Sequence of chain 1.A:
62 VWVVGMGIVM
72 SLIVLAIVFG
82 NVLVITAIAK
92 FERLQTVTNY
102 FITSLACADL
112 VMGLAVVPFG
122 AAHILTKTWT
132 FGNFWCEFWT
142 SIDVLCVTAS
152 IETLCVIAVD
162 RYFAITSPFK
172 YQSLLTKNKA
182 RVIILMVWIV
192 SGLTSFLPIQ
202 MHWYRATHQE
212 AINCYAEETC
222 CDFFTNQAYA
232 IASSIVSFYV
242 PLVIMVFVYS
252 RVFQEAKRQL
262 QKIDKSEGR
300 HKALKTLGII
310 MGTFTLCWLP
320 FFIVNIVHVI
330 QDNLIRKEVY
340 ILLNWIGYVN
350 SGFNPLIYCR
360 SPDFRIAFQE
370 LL

A protein and the small-molecule ligand that binds it are described below.
Small molecule (SMILES): CN[C@@H]1CCc2c(ccc(O)c2O)[C@H]1O

Binding-site contacts:
Ligand atom CAI contacts residue ASN343 of chain 1.A at 3.6 Å.
Ligand atom OAL contacts residue PHE321 of chain 1.A at 4.2 Å.
Ligand atom OAL contacts residue SER234 of chain 1.A at 2.4 Å (h-bond).
Ligand atom CAH contacts residue TYR339 of chain 1.A at 3.7 Å (hydrophobic).
Ligand atom CAC contacts residue SER234 of chain 1.A at 3.5 Å.
Ligand atom OAM contacts residue ASP144 of chain 1.A at 2.3 Å (salt-bridge).
Ligand atom CAA contacts residue ASP144 of chain 1.A at 4.3 Å.
Ligand atom NAN contacts residue ASN343 of chain 1.A at 3.0 Å (h-bond).
Ligand atom CAO contacts residue TYR347 of chain 1.A at 4.4 Å (hydrophobic).
Ligand atom CAJ contacts residue PHE320 of chain 1.A at 3.7 Å (hydrophobic).
Ligand atom CAH contacts residue PHE224 of chain 1.A at 3.5 Å (hydrophobic).
Ligand atom OAL contacts residue VAL145 of chain 1.A at 4.2 Å.
Ligand atom CAD contacts residue SER234 of chain 1.A at 3.8 Å.
Ligand atom NAN contacts residue TYR347 of chain 1.A at 4.2 Å.
Ligand atom NAN contacts residue ASP144 of chain 1.A at 3.4 Å (salt-bridge).
Ligand atom CAF contacts residue ASP144 of chain 1.A at 4.1 Å.
Ligand atom OAK contacts residue SER234 of chain 1.A at 3.2 Å (h-bond).
Ligand atom CAJ contacts residue ASP144 of chain 1.A at 3.3 Å.
Ligand atom OAK contacts residue ASN324 of chain 1.A at 4.1 Å.
Ligand atom CAG contacts residue TYR339 of chain 1.A at 3.8 Å (hydrophobic).
Ligand atom CAC contacts residue PHE321 of chain 1.A at 4.4 Å (hydrophobic).
Ligand atom CAE contacts residue VAL145 of chain 1.A at 4.4 Å (hydrophobic).
Ligand atom CAA contacts residue PHE320 of chain 1.A at 4.2 Å (hydrophobic).
Ligand atom CAB contacts residue VAL148 of chain 1.A at 3.9 Å (hydrophobic).
Ligand atom OAM contacts residue ASN343 of chain 1.A at 3.6 Å.
Ligand atom CAO contacts residue ASP144 of chain 1.A at 3.4 Å.
Ligand atom CAJ contacts residue ASN343 of chain 1.A at 3.4 Å.
Ligand atom CAB contacts residue VAL145 of chain 1.A at 4.3 Å (hydrophobic).
Ligand atom OAM contacts residue VAL148 of chain 1.A at 4.4 Å.
Ligand atom CAF contacts residue PHE320 of chain 1.A at 3.9 Å (hydrophobic).
Ligand atom CAG contacts residue PHE224 of chain 1.A at 3.5 Å (hydrophobic).
Ligand atom OAL contacts residue SER238 of chain 1.A at 4.1 Å.
Ligand atom CAE contacts residue PHE320 of chain 1.A at 4.3 Å (hydrophobic).
Ligand atom CAB contacts residue PHE321 of chain 1.A at 4.4 Å (hydrophobic).
Ligand atom CAO contacts residue ASN343 of chain 1.A at 4.2 Å.
Ligand atom CAA contacts residue VAL148 of chain 1.A at 4.0 Å (hydrophobic).
Ligand atom CAI contacts residue ASP144 of chain 1.A at 3.3 Å.
Ligand atom CAH contacts residue ASN343 of chain 1.A at 4.2 Å.
Ligand atom CAC contacts residue VAL145 of chain 1.A at 4.2 Å (hydrophobic).
Ligand atom OAM contacts residue TYR347 of chain 1.A at 3.8 Å.